Binding-site contacts:
Ligand atom O4 contacts residue ALA259 of chain 22.A at 3.2 Å.
Ligand atom O3' contacts residue PHE333 of chain 22.A at 3.5 Å.
Ligand atom O2 contacts residue PRO334 of chain 22.A at 3.8 Å.
Ligand atom N3 contacts residue PRO334 of chain 22.A at 3.5 Å.
Ligand atom N1 contacts residue PHE333 of chain 22.A at 3.8 Å.
Ligand atom C4' contacts residue GLN252 of chain 22.A at 3.5 Å.
Ligand atom C7 contacts residue TYR336 of chain 22.A at 3.6 Å (hydrophobic).
Ligand atom N3 contacts residue LEU328 of chain 22.A at 3.9 Å.
Ligand atom O4' contacts residue GLN252 of chain 22.A at 3.9 Å.
Ligand atom C6 contacts residue GLY98 of chain 22.A at 4.1 Å.
Ligand atom O4 contacts residue GLY98 of chain 22.A at 2.8 Å (h-bond).
Ligand atom C4' contacts residue LEU328 of chain 22.A at 4.1 Å (hydrophobic).
Ligand atom C2' contacts residue LEU328 of chain 22.A at 3.7 Å (hydrophobic).
Ligand atom C1' contacts residue PHE333 of chain 22.A at 3.1 Å (hydrophobic).
Ligand atom C5' contacts residue PHE333 of chain 22.A at 3.2 Å (hydrophobic).
Ligand atom C4 contacts residue PRO334 of chain 22.A at 3.6 Å (hydrophobic).
Ligand atom OP1 contacts residue GLN252 of chain 22.A at 3.7 Å.
Ligand atom OP2 contacts residue ARG391 of chain 22.A at 3.9 Å.
Ligand atom OP2 contacts residue GLU102 of chain 22.A at 3.5 Å (salt-bridge).
Ligand atom O4' contacts residue PRO334 of chain 22.A at 4.0 Å.
Ligand atom C4 contacts residue GLY98 of chain 22.A at 3.2 Å.
Ligand atom N1 contacts residue LEU328 of chain 22.A at 3.8 Å.
Ligand atom OP1 contacts residue ARG391 of chain 22.A at 3.8 Å.
Ligand atom C1' contacts residue LEU328 of chain 22.A at 3.9 Å (hydrophobic).
Ligand atom O4 contacts residue PRO334 of chain 22.A at 3.7 Å.
Ligand atom C5 contacts residue GLY98 of chain 22.A at 2.9 Å.
Ligand atom C6 contacts residue PHE333 of chain 22.A at 3.7 Å (hydrophobic).
Ligand atom C2 contacts residue PRO334 of chain 22.A at 3.7 Å (hydrophobic).
Ligand atom O5' contacts residue LEU328 of chain 22.A at 3.6 Å.
Ligand atom C2 contacts residue LEU328 of chain 22.A at 3.0 Å (hydrophobic).
Ligand atom P contacts residue PHE333 of chain 22.A at 3.8 Å.
Ligand atom C3' contacts residue PHE333 of chain 22.A at 3.8 Å (hydrophobic).
Ligand atom O5' contacts residue PHE333 of chain 22.A at 3.8 Å.
Ligand atom C5' contacts residue GLN252 of chain 22.A at 3.4 Å.
Ligand atom C2' contacts residue PHE333 of chain 22.A at 2.9 Å (hydrophobic).
Ligand atom OP2 contacts residue PHE333 of chain 22.A at 3.3 Å.
Ligand atom O4' contacts residue LEU328 of chain 22.A at 3.0 Å.
Ligand atom O5' contacts residue GLN252 of chain 22.A at 3.1 Å (h-bond).
Ligand atom O2 contacts residue LEU328 of chain 22.A at 2.2 Å.
Ligand atom OP2 contacts residue GLN252 of chain 22.A at 4.1 Å.

Sequence of chain 22.A:
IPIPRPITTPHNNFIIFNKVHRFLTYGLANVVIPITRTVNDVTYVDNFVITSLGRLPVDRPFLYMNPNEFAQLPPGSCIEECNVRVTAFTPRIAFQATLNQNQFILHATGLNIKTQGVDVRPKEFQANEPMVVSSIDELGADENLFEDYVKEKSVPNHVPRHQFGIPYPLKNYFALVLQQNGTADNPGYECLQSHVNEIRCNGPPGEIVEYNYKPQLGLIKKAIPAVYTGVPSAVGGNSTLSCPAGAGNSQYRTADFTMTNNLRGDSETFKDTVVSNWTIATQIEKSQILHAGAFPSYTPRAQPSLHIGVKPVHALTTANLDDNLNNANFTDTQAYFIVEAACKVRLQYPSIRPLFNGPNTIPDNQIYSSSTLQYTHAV

This small molecule binds to this protein.
Small molecule (SMILES): Cc1cn([C@H]2C[C@H](O[P](=O)(O)OC[C@H]3O[C@@H](n4cc(C)c(=O)[nH]c4=O)C[C@@H]3O)[C@@H](CO[P](=O)(O)O[C@H]3C[C@H](n4ccc(=O)[nH]c4=O)O[C@@H]3COP(=O)=O)O2)c(=O)[nH]c1=O